Binding-site contacts:
Ligand atom C1 contacts residue ALA296 of chain 26.B at 4.2 Å (hydrophobic).
Ligand atom O1 contacts residue ARG306 of chain 26.B at 4.3 Å.
Ligand atom O1 contacts residue ALA296 of chain 26.B at 3.3 Å (h-bond).
Ligand atom O7 contacts residue LYS297 of chain 26.B at 3.7 Å.
Ligand atom O91 contacts residue ASP295 of chain 26.B at 3.6 Å.
Ligand atom C1 contacts residue PHE294 of chain 26.B at 4.1 Å (hydrophobic).
Ligand atom C25 contacts residue TYR340 of chain 26.B at 4.3 Å (hydrophobic).
Ligand atom C4 contacts residue LYS297 of chain 26.B at 4.1 Å.
Ligand atom C27 contacts residue PHE341 of chain 26.B at 4.0 Å (hydrophobic).
Ligand atom C22 contacts residue ARG306 of chain 26.B at 4.2 Å.
Ligand atom C26 contacts residue TYR310 of chain 26.B at 3.8 Å (hydrophobic).
Ligand atom C23 contacts residue PHE294 of chain 26.B at 3.6 Å (hydrophobic).
Ligand atom C6 contacts residue LYS297 of chain 26.B at 2.9 Å.
Ligand atom C3 contacts residue ARG306 of chain 26.B at 4.2 Å.
Ligand atom C7 contacts residue ASP295 of chain 26.B at 4.3 Å.
Ligand atom O2 contacts residue ALA296 of chain 26.B at 3.7 Å.
Ligand atom C16 contacts residue ARG306 of chain 26.B at 3.6 Å.
Ligand atom C24 contacts residue PHE294 of chain 26.B at 3.5 Å (hydrophobic).
Ligand atom O24 contacts residue PRO305 of chain 26.B at 4.1 Å.
Ligand atom O24 contacts residue PHE294 of chain 26.B at 2.9 Å (h-bond).
Ligand atom O2 contacts residue ASP295 of chain 26.B at 2.8 Å (salt-bridge).
Ligand atom O3 contacts residue ARG306 of chain 26.B at 3.2 Å (salt-bridge).
Ligand atom O2 contacts residue ARG306 of chain 26.B at 3.7 Å.
Ligand atom C1 contacts residue ASP295 of chain 26.B at 4.0 Å.
Ligand atom C26 contacts residue PHE294 of chain 26.B at 3.9 Å (hydrophobic).
Ligand atom C25 contacts residue ARG306 of chain 26.B at 4.2 Å.
Ligand atom C5 contacts residue LYS297 of chain 26.B at 3.7 Å.
Ligand atom C24 contacts residue TYR310 of chain 26.B at 3.6 Å (hydrophobic).
Ligand atom O1 contacts residue ASP295 of chain 26.B at 3.7 Å.
Ligand atom C20 contacts residue PHE294 of chain 26.B at 3.9 Å (hydrophobic).
Ligand atom O24 contacts residue TYR310 of chain 26.B at 2.8 Å (h-bond).
Ligand atom O11 contacts residue GLN291 of chain 26.B at 4.2 Å.
Ligand atom C22 contacts residue TYR340 of chain 26.B at 4.1 Å (hydrophobic).
Ligand atom C24 contacts residue PRO305 of chain 26.B at 4.2 Å (hydrophobic).
Ligand atom C2 contacts residue ASP295 of chain 26.B at 3.4 Å.
Ligand atom C4 contacts residue ARG306 of chain 26.B at 4.1 Å.
Ligand atom O1 contacts residue PHE294 of chain 26.B at 3.3 Å (h-bond).
Ligand atom C27 contacts residue PHE294 of chain 26.B at 4.1 Å (hydrophobic).
Ligand atom C7 contacts residue LYS297 of chain 26.B at 3.5 Å.
Ligand atom C27 contacts residue VAL333 of chain 26.B at 3.8 Å (hydrophobic).

Sequence of chain 26.B:
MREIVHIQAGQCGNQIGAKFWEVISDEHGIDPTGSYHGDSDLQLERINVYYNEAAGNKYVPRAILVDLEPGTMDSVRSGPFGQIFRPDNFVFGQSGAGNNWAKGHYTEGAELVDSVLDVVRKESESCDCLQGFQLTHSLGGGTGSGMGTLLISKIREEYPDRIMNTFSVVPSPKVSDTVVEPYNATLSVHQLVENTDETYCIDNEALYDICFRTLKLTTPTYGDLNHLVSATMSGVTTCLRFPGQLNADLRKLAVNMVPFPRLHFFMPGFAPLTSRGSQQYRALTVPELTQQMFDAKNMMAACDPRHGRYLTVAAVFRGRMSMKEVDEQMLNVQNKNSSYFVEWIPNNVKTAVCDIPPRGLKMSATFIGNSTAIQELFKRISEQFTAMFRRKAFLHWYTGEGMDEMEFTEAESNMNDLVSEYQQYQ

A protein and the small-molecule ligand that binds it are described below.
Small molecule (SMILES): CC[C@H](/C=C(/C)[C@@H]1C[C@@H](OC)C[C@H](O)C(C)(C)[C@@]2(O)O[C@@H](C[C@@H](OC)[C@H](O)C(=O)O1)C[C@@H](OC)[C@H]2O)CO